This protein binds this small molecule.
Small molecule (SMILES): CC(=O)N[C@@H]1[C@@H](O)[C@H](O)[C@@H](CO)O[C@H]1O

Sequence of chain 1.B:
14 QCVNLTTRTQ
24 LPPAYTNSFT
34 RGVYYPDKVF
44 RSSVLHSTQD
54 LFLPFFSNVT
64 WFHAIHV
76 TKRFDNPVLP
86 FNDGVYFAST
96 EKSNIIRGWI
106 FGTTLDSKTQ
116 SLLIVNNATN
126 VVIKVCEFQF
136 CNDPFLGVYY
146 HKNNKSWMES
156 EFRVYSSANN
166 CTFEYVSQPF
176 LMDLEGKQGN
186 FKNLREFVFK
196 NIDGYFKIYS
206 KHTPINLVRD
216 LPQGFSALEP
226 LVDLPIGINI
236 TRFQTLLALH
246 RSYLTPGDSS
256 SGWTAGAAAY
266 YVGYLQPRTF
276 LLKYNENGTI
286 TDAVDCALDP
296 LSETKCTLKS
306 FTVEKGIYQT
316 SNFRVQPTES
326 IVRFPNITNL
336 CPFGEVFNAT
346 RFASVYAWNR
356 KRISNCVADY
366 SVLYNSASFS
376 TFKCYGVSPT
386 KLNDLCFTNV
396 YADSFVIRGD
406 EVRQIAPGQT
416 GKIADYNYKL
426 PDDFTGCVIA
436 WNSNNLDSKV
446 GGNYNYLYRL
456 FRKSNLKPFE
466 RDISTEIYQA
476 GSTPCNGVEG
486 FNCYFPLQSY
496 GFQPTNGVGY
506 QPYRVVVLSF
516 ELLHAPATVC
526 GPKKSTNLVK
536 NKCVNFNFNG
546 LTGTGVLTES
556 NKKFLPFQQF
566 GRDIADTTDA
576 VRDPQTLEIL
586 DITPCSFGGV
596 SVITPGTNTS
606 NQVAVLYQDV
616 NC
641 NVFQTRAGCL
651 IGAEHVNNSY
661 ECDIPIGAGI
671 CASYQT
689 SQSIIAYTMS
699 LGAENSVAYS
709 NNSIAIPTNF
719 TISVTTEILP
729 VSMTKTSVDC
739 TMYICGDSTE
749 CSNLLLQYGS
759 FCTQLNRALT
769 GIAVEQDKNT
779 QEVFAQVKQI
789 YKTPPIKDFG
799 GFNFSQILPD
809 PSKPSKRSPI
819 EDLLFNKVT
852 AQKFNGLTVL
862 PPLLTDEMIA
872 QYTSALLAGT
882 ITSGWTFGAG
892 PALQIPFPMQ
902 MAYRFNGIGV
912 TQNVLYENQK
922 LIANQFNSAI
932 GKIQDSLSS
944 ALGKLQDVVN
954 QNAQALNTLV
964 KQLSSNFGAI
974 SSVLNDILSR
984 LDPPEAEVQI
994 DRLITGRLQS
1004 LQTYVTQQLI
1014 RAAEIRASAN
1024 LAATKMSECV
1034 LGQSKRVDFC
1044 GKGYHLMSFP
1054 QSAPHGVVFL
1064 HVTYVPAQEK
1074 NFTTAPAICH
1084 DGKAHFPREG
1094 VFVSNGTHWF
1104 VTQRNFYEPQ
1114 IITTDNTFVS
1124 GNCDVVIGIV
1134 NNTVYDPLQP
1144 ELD

Binding-site contacts:
Ligand atom N2 contacts residue ASN343 of chain 1.B at 2.9 Å (h-bond).
Ligand atom O6 contacts residue ASN343 of chain 1.B at 4.3 Å.
Ligand atom C7 contacts residue ASN343 of chain 1.B at 3.5 Å.
Ligand atom C1 contacts residue ASN343 of chain 1.B at 1.4 Å.
Ligand atom O7 contacts residue ASN343 of chain 1.B at 3.8 Å.
Ligand atom C5 contacts residue ASN343 of chain 1.B at 3.7 Å.
Ligand atom C3 contacts residue ASN343 of chain 1.B at 3.8 Å.
Ligand atom C4 contacts residue ASN343 of chain 1.B at 4.2 Å.
Ligand atom C2 contacts residue ASN343 of chain 1.B at 2.5 Å.
Ligand atom O5 contacts residue ASN343 of chain 1.B at 2.4 Å (h-bond).